Binding-site contacts:
Ligand atom C5 contacts residue ASN55 of chain 1.D at 3.6 Å.
Ligand atom C3 contacts residue ASN55 of chain 1.D at 3.9 Å.
Ligand atom C6 contacts residue GLU54 of chain 1.D at 3.4 Å.
Ligand atom O7 contacts residue ASN55 of chain 1.D at 3.4 Å (h-bond).
Ligand atom C1 contacts residue ASN55 of chain 1.D at 1.4 Å.
Ligand atom N2 contacts residue ASN55 of chain 1.D at 2.9 Å (h-bond).
Ligand atom O6 contacts residue GLU54 of chain 1.D at 2.4 Å (salt-bridge).
Ligand atom C7 contacts residue ASN55 of chain 1.D at 3.1 Å.
Ligand atom C4 contacts residue GLU54 of chain 1.D at 4.5 Å.
Ligand atom C4 contacts residue ASN55 of chain 1.D at 4.3 Å.
Ligand atom C8 contacts residue ASN55 of chain 1.D at 4.0 Å.
Ligand atom O5 contacts residue GLU54 of chain 1.D at 3.6 Å (salt-bridge).
Ligand atom C5 contacts residue GLU54 of chain 1.D at 4.0 Å.
Ligand atom O5 contacts residue ASN55 of chain 1.D at 2.4 Å (h-bond).
Ligand atom C2 contacts residue ASN55 of chain 1.D at 2.6 Å.

This small molecule binds to this protein.
Small molecule (SMILES): CC(=O)N[C@@H]1[C@@H](O)[C@H](O)[C@@H](CO)O[C@H]1O

Sequence of chain 1.D:
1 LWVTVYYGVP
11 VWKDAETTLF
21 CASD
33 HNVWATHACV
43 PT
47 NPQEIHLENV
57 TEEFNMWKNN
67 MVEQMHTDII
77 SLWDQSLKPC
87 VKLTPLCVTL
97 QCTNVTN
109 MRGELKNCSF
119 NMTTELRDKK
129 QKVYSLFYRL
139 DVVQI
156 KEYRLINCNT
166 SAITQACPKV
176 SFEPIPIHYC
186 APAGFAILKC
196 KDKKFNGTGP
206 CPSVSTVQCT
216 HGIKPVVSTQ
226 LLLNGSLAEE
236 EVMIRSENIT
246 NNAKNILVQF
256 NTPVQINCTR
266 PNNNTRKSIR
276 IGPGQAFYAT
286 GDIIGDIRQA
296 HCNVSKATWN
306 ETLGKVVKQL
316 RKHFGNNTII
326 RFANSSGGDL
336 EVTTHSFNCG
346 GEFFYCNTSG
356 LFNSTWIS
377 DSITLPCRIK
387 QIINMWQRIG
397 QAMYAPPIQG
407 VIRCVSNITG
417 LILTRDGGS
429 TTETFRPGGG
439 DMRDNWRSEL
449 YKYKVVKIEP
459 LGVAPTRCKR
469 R